The protein below binds the small molecule below.
Small molecule (SMILES): CC(=O)N[C@@H]1[C@@H](O)[C@H](O)[C@@H](CO)O[C@H]1O

Sequence of chain 2.A:
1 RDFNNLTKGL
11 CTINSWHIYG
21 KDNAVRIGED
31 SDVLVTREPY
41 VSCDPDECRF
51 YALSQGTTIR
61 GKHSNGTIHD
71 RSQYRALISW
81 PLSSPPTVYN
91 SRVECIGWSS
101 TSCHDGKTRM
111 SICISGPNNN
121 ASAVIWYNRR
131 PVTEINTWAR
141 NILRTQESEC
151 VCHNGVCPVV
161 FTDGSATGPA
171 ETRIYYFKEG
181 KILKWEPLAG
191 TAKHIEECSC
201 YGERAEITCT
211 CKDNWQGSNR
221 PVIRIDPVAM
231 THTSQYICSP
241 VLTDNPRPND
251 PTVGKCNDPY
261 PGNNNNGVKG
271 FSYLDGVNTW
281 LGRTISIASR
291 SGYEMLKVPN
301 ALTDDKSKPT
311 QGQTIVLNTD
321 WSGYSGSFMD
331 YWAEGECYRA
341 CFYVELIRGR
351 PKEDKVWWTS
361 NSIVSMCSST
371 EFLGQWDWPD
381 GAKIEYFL

Binding-site contacts:
Ligand atom C2 contacts residue TRP357 of chain 2.A at 3.9 Å (hydrophobic).
Ligand atom C2 contacts residue ASN65 of chain 2.A at 2.4 Å.
Ligand atom O7 contacts residue ASN65 of chain 2.A at 3.1 Å (h-bond).
Ligand atom N2 contacts residue TRP357 of chain 2.A at 3.1 Å (h-bond).
Ligand atom C4 contacts residue ASN65 of chain 2.A at 4.1 Å.
Ligand atom O3 contacts residue TRP357 of chain 2.A at 4.1 Å.
Ligand atom C1 contacts residue TRP357 of chain 2.A at 3.6 Å (hydrophobic).
Ligand atom O4 contacts residue TRP357 of chain 2.A at 4.2 Å.
Ligand atom C3 contacts residue TRP357 of chain 2.A at 3.5 Å (hydrophobic).
Ligand atom C6 contacts residue TRP357 of chain 2.A at 4.4 Å (hydrophobic).
Ligand atom C4 contacts residue TRP357 of chain 2.A at 4.2 Å (hydrophobic).
Ligand atom O5 contacts residue ASN65 of chain 2.A at 2.3 Å (h-bond).
Ligand atom C3 contacts residue ASN65 of chain 2.A at 3.8 Å.
Ligand atom C5 contacts residue TRP357 of chain 2.A at 3.7 Å (hydrophobic).
Ligand atom O5 contacts residue TRP357 of chain 2.A at 4.1 Å.
Ligand atom C8 contacts residue TRP357 of chain 2.A at 3.4 Å (hydrophobic).
Ligand atom C5 contacts residue ASN65 of chain 2.A at 3.6 Å.
Ligand atom C1 contacts residue ASN65 of chain 2.A at 1.5 Å.
Ligand atom C7 contacts residue TRP357 of chain 2.A at 3.8 Å (hydrophobic).
Ligand atom N2 contacts residue ASN65 of chain 2.A at 3.0 Å (h-bond).
Ligand atom C7 contacts residue ASN65 of chain 2.A at 3.3 Å.